Sequence of chain 1.B:
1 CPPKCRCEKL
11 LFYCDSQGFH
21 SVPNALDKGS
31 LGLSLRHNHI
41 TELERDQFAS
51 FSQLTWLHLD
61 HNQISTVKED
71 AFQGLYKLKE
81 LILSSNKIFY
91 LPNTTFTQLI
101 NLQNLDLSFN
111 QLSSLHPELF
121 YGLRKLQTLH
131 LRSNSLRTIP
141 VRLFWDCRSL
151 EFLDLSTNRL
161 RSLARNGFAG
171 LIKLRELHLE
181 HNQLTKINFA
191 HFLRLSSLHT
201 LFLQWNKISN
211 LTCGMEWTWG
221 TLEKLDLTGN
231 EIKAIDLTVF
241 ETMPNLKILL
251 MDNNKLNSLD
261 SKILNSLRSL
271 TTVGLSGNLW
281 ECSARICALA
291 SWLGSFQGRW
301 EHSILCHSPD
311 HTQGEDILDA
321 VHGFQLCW

Binding-site contacts:
Ligand atom C5 contacts residue ASN210 of chain 1.B at 3.7 Å.
Ligand atom O5 contacts residue ASN210 of chain 1.B at 2.4 Å (h-bond).
Ligand atom O7 contacts residue ASN210 of chain 1.B at 3.6 Å (h-bond).
Ligand atom O7 contacts residue LYS186 of chain 1.B at 3.1 Å (salt-bridge).
Ligand atom C2 contacts residue ASN210 of chain 1.B at 2.4 Å.
Ligand atom C3 contacts residue ASN210 of chain 1.B at 3.7 Å.
Ligand atom N2 contacts residue ASN210 of chain 1.B at 2.9 Å (h-bond).
Ligand atom O5 contacts residue ALA234 of chain 1.B at 4.2 Å.
Ligand atom C7 contacts residue LYS186 of chain 1.B at 4.2 Å.
Ligand atom O6 contacts residue ALA234 of chain 1.B at 4.2 Å.
Ligand atom C7 contacts residue ASN210 of chain 1.B at 3.4 Å.
Ligand atom C4 contacts residue ASN210 of chain 1.B at 4.2 Å.
Ligand atom C1 contacts residue ASN210 of chain 1.B at 1.4 Å.
Ligand atom C8 contacts residue LYS186 of chain 1.B at 4.4 Å.

A protein and the small-molecule ligand that binds it are described below.
Small molecule (SMILES): CC(=O)N[C@@H]1[C@@H](O)[C@H](O)[C@@H](CO)O[C@H]1O